Binding-site contacts:
Ligand atom O19 contacts residue THR183 of chain 2.A at 3.7 Å.
Ligand atom O22 contacts residue ILE232 of chain 2.A at 3.6 Å.
Ligand atom F9F contacts residue ALA59 of chain 2.A at 3.8 Å.
Ligand atom O20 contacts residue THR183 of chain 2.A at 3.5 Å.
Ligand atom C15 contacts residue GLY234 of chain 2.A at 3.7 Å.
Ligand atom C3 contacts residue LEU100 of chain 2.A at 3.7 Å (hydrophobic).
Ligand atom O22 contacts residue TYR175 of chain 2.A at 2.9 Å (h-bond).
Ligand atom O20 contacts residue SER235 of chain 2.A at 2.5 Å (h-bond).
Ligand atom C3 contacts residue LEU127 of chain 2.A at 3.7 Å (hydrophobic).
Ligand atom F11 contacts residue ILE153 of chain 2.A at 3.6 Å.
Ligand atom P17 contacts residue SER235 of chain 2.A at 3.7 Å.
Ligand atom C5 contacts residue THR183 of chain 2.A at 3.6 Å.
Ligand atom O7 contacts residue PHE212 of chain 2.A at 3.7 Å.
Ligand atom F10 contacts residue ILE153 of chain 2.A at 3.5 Å.
Ligand atom O19 contacts residue GLY184 of chain 2.A at 2.8 Å (h-bond).
Ligand atom O21 contacts residue GLU49 of chain 2.A at 3.4 Å.
Ligand atom O19 contacts residue PHE212 of chain 2.A at 3.4 Å.
Ligand atom O18 contacts residue SER235 of chain 2.A at 3.4 Å (h-bond).
Ligand atom F10 contacts residue ALA129 of chain 2.A at 3.4 Å.
Ligand atom F10 contacts residue LEU127 of chain 2.A at 3.5 Å.
Ligand atom O21 contacts residue PHE22 of chain 2.A at 3.1 Å.
Ligand atom O20 contacts residue GLY184 of chain 2.A at 3.7 Å.
Ligand atom C5 contacts residue LEU100 of chain 2.A at 3.7 Å (hydrophobic).
Ligand atom O7 contacts residue ALA129 of chain 2.A at 3.6 Å.
Ligand atom O16 contacts residue PHE212 of chain 2.A at 3.6 Å.
Ligand atom C3 contacts residue TYR175 of chain 2.A at 3.5 Å (hydrophobic).
Ligand atom O19 contacts residue GLY213 of chain 2.A at 2.7 Å (h-bond).
Ligand atom O7 contacts residue ALA59 of chain 2.A at 3.4 Å.
Ligand atom C1 contacts residue PHE212 of chain 2.A at 3.6 Å (hydrophobic).
Ligand atom F11 contacts residue PHE212 of chain 2.A at 3.7 Å.
Ligand atom O21 contacts residue LEU100 of chain 2.A at 3.4 Å.
Ligand atom C14 contacts residue TYR175 of chain 2.A at 3.7 Å (hydrophobic).
Ligand atom F9F contacts residue PRO18 of chain 2.B at 3.5 Å.
Ligand atom C4 contacts residue LEU100 of chain 2.A at 3.6 Å (hydrophobic).
Ligand atom O18 contacts residue GLY234 of chain 2.A at 2.9 Å (h-bond).
Ligand atom O20 contacts residue GLY234 of chain 2.A at 3.6 Å.
Ligand atom O20 contacts residue ILE64 of chain 2.A at 3.5 Å.
Ligand atom O16 contacts residue THR183 of chain 2.A at 3.6 Å.
Ligand atom F9F contacts residue ALA129 of chain 2.A at 3.2 Å.
Ligand atom C14 contacts residue THR183 of chain 2.A at 3.5 Å.

Sequence of chain 2.A:
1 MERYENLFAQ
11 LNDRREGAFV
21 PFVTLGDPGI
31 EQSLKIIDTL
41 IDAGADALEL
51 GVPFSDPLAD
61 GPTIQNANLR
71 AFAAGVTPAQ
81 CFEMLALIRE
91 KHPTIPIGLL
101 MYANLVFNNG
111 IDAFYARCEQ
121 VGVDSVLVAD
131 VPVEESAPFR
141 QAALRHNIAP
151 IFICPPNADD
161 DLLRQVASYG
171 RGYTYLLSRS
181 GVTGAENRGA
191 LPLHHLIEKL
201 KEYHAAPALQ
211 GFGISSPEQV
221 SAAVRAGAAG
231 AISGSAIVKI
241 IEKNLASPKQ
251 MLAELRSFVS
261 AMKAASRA

Sequence of chain 2.B:
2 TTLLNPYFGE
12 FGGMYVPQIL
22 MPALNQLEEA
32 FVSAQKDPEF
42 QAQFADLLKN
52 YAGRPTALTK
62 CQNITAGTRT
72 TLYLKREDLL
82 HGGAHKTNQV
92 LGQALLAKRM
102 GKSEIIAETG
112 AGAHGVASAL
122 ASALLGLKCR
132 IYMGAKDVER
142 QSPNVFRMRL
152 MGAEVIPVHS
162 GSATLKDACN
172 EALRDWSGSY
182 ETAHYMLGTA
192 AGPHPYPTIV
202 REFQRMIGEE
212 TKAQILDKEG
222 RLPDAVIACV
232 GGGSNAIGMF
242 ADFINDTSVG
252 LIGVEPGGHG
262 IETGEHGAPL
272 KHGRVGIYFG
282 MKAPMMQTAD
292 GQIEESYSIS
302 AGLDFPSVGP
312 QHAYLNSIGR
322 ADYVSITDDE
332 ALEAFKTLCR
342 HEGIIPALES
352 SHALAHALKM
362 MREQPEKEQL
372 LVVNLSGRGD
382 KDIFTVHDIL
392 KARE

A small-molecule ligand and the protein it binds are described below.
Small molecule (SMILES): O=P(O)(O)OCCNS(=O)(=O)c1ccc(OC(F)(F)F)cc1